A protein and the small-molecule ligand that binds it are described below.
Small molecule (SMILES): CC(=O)N[C@@H]1[C@@H](O)[C@H](O)[C@@H](CO)O[C@H]1O

Sequence of chain 1.B:
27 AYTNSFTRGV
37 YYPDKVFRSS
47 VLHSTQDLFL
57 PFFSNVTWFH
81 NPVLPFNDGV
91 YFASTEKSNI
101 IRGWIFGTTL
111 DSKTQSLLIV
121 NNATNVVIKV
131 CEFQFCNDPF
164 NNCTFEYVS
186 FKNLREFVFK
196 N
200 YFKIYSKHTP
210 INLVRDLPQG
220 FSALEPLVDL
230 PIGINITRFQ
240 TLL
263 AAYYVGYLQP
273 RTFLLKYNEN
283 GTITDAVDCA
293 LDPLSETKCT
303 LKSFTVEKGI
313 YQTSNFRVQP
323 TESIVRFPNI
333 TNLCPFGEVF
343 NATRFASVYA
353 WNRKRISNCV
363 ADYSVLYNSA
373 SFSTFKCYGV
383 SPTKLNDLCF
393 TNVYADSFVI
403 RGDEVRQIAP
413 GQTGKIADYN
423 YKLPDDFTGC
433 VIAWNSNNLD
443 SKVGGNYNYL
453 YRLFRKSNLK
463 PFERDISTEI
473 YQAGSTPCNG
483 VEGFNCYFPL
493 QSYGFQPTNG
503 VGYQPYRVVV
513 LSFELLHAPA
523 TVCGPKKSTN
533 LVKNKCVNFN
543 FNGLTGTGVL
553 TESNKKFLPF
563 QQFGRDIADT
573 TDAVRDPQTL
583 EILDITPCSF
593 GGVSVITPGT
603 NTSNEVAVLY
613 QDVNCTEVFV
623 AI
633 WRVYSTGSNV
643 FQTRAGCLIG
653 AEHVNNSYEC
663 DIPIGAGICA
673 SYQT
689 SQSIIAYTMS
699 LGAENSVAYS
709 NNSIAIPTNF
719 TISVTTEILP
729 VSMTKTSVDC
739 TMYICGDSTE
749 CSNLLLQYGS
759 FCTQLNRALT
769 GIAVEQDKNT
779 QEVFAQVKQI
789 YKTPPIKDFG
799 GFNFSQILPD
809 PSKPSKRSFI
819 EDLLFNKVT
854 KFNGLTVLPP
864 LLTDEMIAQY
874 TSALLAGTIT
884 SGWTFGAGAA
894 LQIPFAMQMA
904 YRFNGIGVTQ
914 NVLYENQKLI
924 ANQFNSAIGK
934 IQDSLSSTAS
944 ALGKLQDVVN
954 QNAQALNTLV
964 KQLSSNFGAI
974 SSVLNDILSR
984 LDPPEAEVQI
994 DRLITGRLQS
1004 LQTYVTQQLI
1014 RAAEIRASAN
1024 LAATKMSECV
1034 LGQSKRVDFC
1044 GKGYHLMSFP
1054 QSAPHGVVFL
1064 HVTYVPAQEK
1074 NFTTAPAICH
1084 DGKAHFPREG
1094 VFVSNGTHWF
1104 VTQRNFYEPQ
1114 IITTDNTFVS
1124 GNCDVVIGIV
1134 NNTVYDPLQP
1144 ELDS

Binding-site contacts:
Ligand atom C2 contacts residue ASN709 of chain 1.B at 2.5 Å.
Ligand atom O7 contacts residue ASN709 of chain 1.B at 3.2 Å (h-bond).
Ligand atom C8 contacts residue ASN709 of chain 1.B at 4.4 Å.
Ligand atom C5 contacts residue ASN709 of chain 1.B at 3.7 Å.
Ligand atom N2 contacts residue ASN709 of chain 1.B at 2.9 Å (h-bond).
Ligand atom C7 contacts residue ASN709 of chain 1.B at 3.2 Å.
Ligand atom C8 contacts residue GLY1131 of chain 1.B at 3.8 Å.
Ligand atom C3 contacts residue ASN709 of chain 1.B at 3.8 Å.
Ligand atom C4 contacts residue ASN709 of chain 1.B at 4.2 Å.
Ligand atom C1 contacts residue ASN709 of chain 1.B at 1.4 Å.
Ligand atom O5 contacts residue ASN709 of chain 1.B at 2.4 Å (h-bond).